A small-molecule ligand and the protein it binds are described below.
Small molecule (SMILES): CC(=O)N[C@@H]1[C@@H](O)[C@H](O)[C@@H](CO)O[C@H]1O

Binding-site contacts:
Ligand atom C2 contacts residue ASN301 of chain 1.A at 2.4 Å.
Ligand atom C8 contacts residue HIS299 of chain 1.A at 3.8 Å.
Ligand atom C7 contacts residue ARG412 of chain 1.A at 4.2 Å.
Ligand atom C8 contacts residue ASN301 of chain 1.A at 4.2 Å.
Ligand atom O5 contacts residue ASN301 of chain 1.A at 2.4 Å (h-bond).
Ligand atom C8 contacts residue ARG412 of chain 1.A at 4.2 Å.
Ligand atom C1 contacts residue HIS299 of chain 1.A at 4.4 Å.
Ligand atom C5 contacts residue ASN301 of chain 1.A at 3.7 Å.
Ligand atom C4 contacts residue ASN301 of chain 1.A at 4.2 Å.
Ligand atom C1 contacts residue ASN301 of chain 1.A at 1.5 Å.
Ligand atom C8 contacts residue THR267 of chain 1.A at 3.6 Å.
Ligand atom C8 contacts residue CYS266 of chain 1.A at 4.4 Å (hydrophobic).
Ligand atom O7 contacts residue ARG412 of chain 1.A at 3.6 Å (salt-bridge).
Ligand atom C3 contacts residue HIS299 of chain 1.A at 3.8 Å.
Ligand atom O7 contacts residue ASN301 of chain 1.A at 3.4 Å (h-bond).
Ligand atom C7 contacts residue ASN301 of chain 1.A at 3.2 Å.
Ligand atom C3 contacts residue ASN301 of chain 1.A at 3.7 Å.
Ligand atom C2 contacts residue HIS299 of chain 1.A at 3.9 Å.
Ligand atom C1 contacts residue THR383 of chain 1.A at 3.9 Å.
Ligand atom N2 contacts residue ASN301 of chain 1.A at 2.8 Å (h-bond).
Ligand atom C7 contacts residue ASN265 of chain 1.A at 4.4 Å.
Ligand atom C7 contacts residue HIS299 of chain 1.A at 3.9 Å.
Ligand atom O7 contacts residue ASN265 of chain 1.A at 4.5 Å.
Ligand atom O3 contacts residue HIS299 of chain 1.A at 4.1 Å.
Ligand atom C8 contacts residue ASN265 of chain 1.A at 3.4 Å.
Ligand atom O5 contacts residue THR383 of chain 1.A at 4.1 Å.
Ligand atom N2 contacts residue HIS299 of chain 1.A at 3.0 Å (h-bond).

Sequence of chain 1.A:
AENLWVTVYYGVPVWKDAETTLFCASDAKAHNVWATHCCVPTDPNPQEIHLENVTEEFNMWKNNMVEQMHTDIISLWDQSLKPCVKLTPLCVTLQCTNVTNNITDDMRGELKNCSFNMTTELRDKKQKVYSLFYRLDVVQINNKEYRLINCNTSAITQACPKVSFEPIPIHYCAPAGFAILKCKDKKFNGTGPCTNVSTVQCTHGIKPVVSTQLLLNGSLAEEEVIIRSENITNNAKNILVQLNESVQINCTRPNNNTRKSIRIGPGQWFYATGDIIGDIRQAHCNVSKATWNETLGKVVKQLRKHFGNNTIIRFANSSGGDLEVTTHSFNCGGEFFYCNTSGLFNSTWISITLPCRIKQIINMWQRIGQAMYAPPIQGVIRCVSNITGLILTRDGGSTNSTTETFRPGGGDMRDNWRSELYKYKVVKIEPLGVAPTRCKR